Sequence of chain 1.C:
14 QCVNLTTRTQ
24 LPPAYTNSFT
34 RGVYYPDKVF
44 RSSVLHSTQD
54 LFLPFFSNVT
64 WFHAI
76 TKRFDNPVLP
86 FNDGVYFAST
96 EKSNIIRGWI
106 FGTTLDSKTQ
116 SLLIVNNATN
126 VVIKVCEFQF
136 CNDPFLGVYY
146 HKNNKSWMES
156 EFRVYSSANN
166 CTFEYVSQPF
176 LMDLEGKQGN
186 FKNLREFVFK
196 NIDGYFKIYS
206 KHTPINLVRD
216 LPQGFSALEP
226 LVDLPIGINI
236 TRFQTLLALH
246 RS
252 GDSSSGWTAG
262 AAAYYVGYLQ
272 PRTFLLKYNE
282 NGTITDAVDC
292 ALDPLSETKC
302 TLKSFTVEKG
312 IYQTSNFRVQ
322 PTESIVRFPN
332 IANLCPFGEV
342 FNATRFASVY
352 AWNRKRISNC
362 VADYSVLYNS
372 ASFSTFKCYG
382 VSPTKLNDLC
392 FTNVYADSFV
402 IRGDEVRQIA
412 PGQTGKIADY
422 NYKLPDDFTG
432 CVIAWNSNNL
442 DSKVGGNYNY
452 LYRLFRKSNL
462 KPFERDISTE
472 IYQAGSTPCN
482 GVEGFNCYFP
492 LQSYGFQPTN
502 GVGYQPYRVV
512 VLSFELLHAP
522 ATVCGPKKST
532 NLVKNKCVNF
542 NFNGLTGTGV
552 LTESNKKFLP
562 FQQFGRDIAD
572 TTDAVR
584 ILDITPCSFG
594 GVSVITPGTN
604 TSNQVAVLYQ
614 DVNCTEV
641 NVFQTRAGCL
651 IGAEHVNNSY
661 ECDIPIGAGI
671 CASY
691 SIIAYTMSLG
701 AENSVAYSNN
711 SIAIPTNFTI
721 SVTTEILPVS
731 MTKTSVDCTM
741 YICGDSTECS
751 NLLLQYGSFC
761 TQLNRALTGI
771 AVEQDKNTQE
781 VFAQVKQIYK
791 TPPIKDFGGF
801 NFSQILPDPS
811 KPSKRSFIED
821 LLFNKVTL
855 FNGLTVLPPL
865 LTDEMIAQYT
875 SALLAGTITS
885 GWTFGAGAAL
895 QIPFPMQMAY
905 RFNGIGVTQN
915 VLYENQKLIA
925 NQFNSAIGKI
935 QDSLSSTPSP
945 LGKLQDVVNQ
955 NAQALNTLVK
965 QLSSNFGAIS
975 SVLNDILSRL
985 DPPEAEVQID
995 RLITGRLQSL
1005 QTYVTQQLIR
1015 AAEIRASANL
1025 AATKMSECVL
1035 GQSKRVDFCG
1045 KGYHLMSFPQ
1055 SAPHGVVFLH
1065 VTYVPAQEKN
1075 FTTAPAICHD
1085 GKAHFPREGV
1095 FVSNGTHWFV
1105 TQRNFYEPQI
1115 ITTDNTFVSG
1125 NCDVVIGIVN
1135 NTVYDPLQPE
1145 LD

Binding-site contacts:
Ligand atom C3 contacts residue ASN234 of chain 1.A at 3.8 Å.
Ligand atom O5 contacts residue THR108 of chain 1.A at 3.6 Å.
Ligand atom C8 contacts residue LYS462 of chain 1.C at 4.4 Å.
Ligand atom O6 contacts residue THR108 of chain 1.A at 3.5 Å.
Ligand atom C1 contacts residue THR108 of chain 1.A at 4.3 Å.
Ligand atom C2 contacts residue ASN234 of chain 1.A at 2.5 Å.
Ligand atom C7 contacts residue ASN234 of chain 1.A at 3.3 Å.
Ligand atom C6 contacts residue THR108 of chain 1.A at 3.8 Å.
Ligand atom C5 contacts residue THR236 of chain 1.A at 4.2 Å.
Ligand atom N2 contacts residue ASN234 of chain 1.A at 2.9 Å (h-bond).
Ligand atom O5 contacts residue THR236 of chain 1.A at 4.1 Å.
Ligand atom O7 contacts residue ASN234 of chain 1.A at 3.3 Å (h-bond).
Ligand atom O5 contacts residue ASN234 of chain 1.A at 2.4 Å (h-bond).
Ligand atom C8 contacts residue ASN234 of chain 1.A at 3.9 Å.
Ligand atom C4 contacts residue ASN234 of chain 1.A at 4.2 Å.
Ligand atom C5 contacts residue ASN234 of chain 1.A at 3.7 Å.
Ligand atom C1 contacts residue THR236 of chain 1.A at 3.9 Å.
Ligand atom C1 contacts residue ASN234 of chain 1.A at 1.4 Å.
Ligand atom C5 contacts residue THR108 of chain 1.A at 4.0 Å.
Ligand atom O7 contacts residue GLU465 of chain 1.C at 4.2 Å.

Sequence of chain 1.A:
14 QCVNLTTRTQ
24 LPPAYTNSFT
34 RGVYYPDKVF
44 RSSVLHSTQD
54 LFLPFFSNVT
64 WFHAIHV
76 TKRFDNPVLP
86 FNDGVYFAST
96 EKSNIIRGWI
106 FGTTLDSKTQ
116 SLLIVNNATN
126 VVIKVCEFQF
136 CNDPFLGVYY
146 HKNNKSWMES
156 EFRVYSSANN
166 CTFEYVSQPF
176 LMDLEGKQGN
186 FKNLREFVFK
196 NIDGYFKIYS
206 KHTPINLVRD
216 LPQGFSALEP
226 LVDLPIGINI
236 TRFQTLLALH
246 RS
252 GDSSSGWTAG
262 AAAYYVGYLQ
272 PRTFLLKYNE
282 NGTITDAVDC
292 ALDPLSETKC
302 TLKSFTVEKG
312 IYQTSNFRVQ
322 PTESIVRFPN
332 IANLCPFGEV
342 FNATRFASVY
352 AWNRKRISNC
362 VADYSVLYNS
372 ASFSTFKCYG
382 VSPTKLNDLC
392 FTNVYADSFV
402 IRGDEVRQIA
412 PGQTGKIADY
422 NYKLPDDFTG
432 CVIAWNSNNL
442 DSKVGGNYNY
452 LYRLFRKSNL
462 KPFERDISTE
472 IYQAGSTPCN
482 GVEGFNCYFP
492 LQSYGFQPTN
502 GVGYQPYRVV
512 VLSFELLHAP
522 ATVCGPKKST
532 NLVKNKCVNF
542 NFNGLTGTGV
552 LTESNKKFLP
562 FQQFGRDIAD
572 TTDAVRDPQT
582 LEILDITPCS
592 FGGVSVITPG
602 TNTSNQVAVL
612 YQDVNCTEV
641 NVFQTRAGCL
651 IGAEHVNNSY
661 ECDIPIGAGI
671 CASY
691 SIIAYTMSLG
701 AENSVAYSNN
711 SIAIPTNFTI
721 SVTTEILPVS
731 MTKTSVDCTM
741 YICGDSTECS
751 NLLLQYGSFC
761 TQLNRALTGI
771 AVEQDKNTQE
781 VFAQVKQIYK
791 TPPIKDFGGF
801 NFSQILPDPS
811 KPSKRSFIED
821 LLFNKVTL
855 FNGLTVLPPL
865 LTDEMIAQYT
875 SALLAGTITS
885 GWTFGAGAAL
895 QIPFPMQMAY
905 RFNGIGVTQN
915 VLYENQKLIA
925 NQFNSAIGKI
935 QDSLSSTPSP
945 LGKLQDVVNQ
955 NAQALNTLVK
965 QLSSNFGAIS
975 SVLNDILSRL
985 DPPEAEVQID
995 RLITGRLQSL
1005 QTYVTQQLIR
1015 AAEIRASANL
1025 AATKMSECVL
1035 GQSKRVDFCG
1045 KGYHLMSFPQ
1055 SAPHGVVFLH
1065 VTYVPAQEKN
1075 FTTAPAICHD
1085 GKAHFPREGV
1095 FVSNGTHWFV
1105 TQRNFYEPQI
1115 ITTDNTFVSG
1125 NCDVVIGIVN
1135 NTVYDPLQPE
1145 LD

A protein and the small-molecule ligand that binds it are described below.
Small molecule (SMILES): CC(=O)N[C@H]1[C@H](O[C@H]2[C@H](O)[C@@H](NC(C)=O)CO[C@@H]2CO)O[C@H](CO)[C@@H](O)[C@@H]1O